A small-molecule ligand and the protein it binds are described below.
Small molecule (SMILES): CC(=O)N[C@H]1[C@H](O[C@H]2[C@H](O)[C@@H](NC(C)=O)CO[C@@H]2CO)O[C@H](CO)[C@@H](O)[C@@H]1O

Binding-site contacts:
Ligand atom N2 contacts residue ASN400 of chain 1.I at 3.1 Å (h-bond).
Ligand atom C5 contacts residue ASN400 of chain 1.I at 3.7 Å.
Ligand atom C3 contacts residue ASN400 of chain 1.I at 3.8 Å.
Ligand atom C7 contacts residue THR402 of chain 1.I at 3.7 Å.
Ligand atom O7 contacts residue THR402 of chain 1.I at 2.7 Å (h-bond).
Ligand atom C4 contacts residue ASN400 of chain 1.I at 4.2 Å.
Ligand atom C2 contacts residue ASN400 of chain 1.I at 2.5 Å.
Ligand atom O7 contacts residue ILE401 of chain 1.I at 3.6 Å.
Ligand atom C1 contacts residue ASN400 of chain 1.I at 1.4 Å.
Ligand atom C2 contacts residue THR402 of chain 1.I at 4.2 Å.
Ligand atom O3 contacts residue THR402 of chain 1.I at 4.4 Å.
Ligand atom O7 contacts residue ASN400 of chain 1.I at 3.3 Å (h-bond).
Ligand atom O5 contacts residue ASN400 of chain 1.I at 2.3 Å (h-bond).
Ligand atom C7 contacts residue ASN400 of chain 1.I at 3.2 Å.
Ligand atom C8 contacts residue ASP33 of chain 1.L at 3.8 Å.
Ligand atom C8 contacts residue ASN400 of chain 1.I at 3.5 Å.

Sequence of chain 1.L:
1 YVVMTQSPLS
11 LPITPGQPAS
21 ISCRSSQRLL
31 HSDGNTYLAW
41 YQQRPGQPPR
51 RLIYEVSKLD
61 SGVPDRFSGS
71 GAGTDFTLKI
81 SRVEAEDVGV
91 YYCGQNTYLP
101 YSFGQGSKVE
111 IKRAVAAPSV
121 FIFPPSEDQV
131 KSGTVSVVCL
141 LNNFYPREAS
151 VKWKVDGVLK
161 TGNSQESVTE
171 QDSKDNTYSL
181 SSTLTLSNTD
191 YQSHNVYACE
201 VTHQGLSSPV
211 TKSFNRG

Sequence of chain 1.I:
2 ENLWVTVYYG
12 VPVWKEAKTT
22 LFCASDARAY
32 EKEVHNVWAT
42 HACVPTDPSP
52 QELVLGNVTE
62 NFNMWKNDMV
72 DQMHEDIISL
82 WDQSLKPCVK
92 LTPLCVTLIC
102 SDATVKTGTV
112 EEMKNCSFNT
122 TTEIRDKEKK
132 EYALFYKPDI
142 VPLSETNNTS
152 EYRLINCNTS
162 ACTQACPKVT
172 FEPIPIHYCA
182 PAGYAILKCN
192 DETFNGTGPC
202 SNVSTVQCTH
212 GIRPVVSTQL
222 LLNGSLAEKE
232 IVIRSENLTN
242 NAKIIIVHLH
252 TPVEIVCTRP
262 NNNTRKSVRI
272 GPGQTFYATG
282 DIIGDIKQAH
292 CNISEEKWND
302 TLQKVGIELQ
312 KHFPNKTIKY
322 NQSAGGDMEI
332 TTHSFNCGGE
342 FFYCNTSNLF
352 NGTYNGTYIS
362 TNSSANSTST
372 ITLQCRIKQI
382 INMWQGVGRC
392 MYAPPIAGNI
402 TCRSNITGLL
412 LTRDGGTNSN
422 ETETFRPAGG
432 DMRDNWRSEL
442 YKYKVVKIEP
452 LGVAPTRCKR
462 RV